Sequence of chain 1.A:
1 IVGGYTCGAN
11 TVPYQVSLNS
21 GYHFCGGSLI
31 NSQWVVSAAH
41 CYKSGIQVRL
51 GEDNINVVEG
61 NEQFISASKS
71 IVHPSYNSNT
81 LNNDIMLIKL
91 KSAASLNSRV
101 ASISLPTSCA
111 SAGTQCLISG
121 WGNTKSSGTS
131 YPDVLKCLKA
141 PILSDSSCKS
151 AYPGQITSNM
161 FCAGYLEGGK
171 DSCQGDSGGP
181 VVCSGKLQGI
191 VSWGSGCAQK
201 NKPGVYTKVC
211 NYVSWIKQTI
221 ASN

Binding-site contacts:
Ligand atom C2 contacts residue PHE24 of chain 1.A at 3.6 Å (hydrophobic).
Ligand atom C6 contacts residue HIS40 of chain 1.A at 3.4 Å.
Ligand atom C4A contacts residue HIS40 of chain 1.A at 3.5 Å.
Ligand atom C9 contacts residue HIS40 of chain 1.A at 3.5 Å.
Ligand atom C9 contacts residue SER177 of chain 1.A at 3.6 Å.
Ligand atom C7 contacts residue HIS40 of chain 1.A at 3.8 Å.
Ligand atom N10 contacts residue SER177 of chain 1.A at 2.8 Å (h-bond).
Ligand atom C8 contacts residue SER192 of chain 1.A at 3.5 Å.
Ligand atom N10 contacts residue O1 of chain 1.J at 2.7 Å (h-bond).
Ligand atom N1 contacts residue SER177 of chain 1.A at 2.8 Å (h-bond).
Ligand atom N10 contacts residue V1 of chain 1.H at 2.2 Å.
Ligand atom N10 contacts residue HIS40 of chain 1.A at 3.1 Å (h-bond).
Ligand atom C6A contacts residue HIS40 of chain 1.A at 3.1 Å.
Ligand atom C5 contacts residue HIS40 of chain 1.A at 3.5 Å.
Ligand atom C1A contacts residue HIS40 of chain 1.A at 3.2 Å.
Ligand atom N10 contacts residue O1 of chain 1.I at 3.9 Å.
Ligand atom C2 contacts residue O1 of chain 1.I at 3.1 Å.
Ligand atom C2 contacts residue O1 of chain 1.J at 3.8 Å.
Ligand atom C9 contacts residue SER192 of chain 1.A at 3.2 Å.
Ligand atom C2 contacts residue V1 of chain 1.H at 3.1 Å.
Ligand atom C8 contacts residue HIS40 of chain 1.A at 3.9 Å.
Ligand atom C2 contacts residue CYS25 of chain 1.A at 3.9 Å (hydrophobic).
Ligand atom C9 contacts residue O1 of chain 1.J at 3.5 Å.
Ligand atom C10 contacts residue O1 of chain 1.J at 3.4 Å.
Ligand atom C10 contacts residue SER177 of chain 1.A at 3.5 Å.
Ligand atom N1 contacts residue V1 of chain 1.H at 2.1 Å.
Ligand atom N1 contacts residue HIS40 of chain 1.A at 3.7 Å.
Ligand atom C1A contacts residue V1 of chain 1.H at 3.0 Å.
Ligand atom C2 contacts residue SER177 of chain 1.A at 3.6 Å.
Ligand atom C1A contacts residue O1 of chain 1.J at 3.5 Å.
Ligand atom N1 contacts residue O1 of chain 1.I at 2.8 Å (h-bond).
Ligand atom C10 contacts residue HIS40 of chain 1.A at 3.0 Å.
Ligand atom C9 contacts residue IMD1 of chain 1.E at 3.2 Å.
Ligand atom N1 contacts residue O1 of chain 1.J at 2.9 Å (h-bond).
Ligand atom C9 contacts residue V1 of chain 1.H at 3.3 Å.
Ligand atom C3 contacts residue PHE24 of chain 1.A at 3.5 Å (hydrophobic).
Ligand atom C10 contacts residue V1 of chain 1.H at 3.0 Å.
Ligand atom C3 contacts residue CYS25 of chain 1.A at 3.7 Å (hydrophobic).
Ligand atom N10 contacts residue IMD1 of chain 1.E at 3.0 Å (h-bond).
Ligand atom C1A contacts residue SER177 of chain 1.A at 3.5 Å.

This small molecule binds to this protein.
Small molecule (SMILES): c1cnc2c(c1)ccc1cccnc12